Binding-site contacts:
Ligand atom N6 contacts residue GLY638 of chain 1.WA at 3.0 Å (h-bond).
Ligand atom O4' contacts residue HIS629 of chain 1.WA at 4.2 Å.
Ligand atom P contacts residue PRO630 of chain 1.WA at 4.5 Å.
Ligand atom O5' contacts residue PRO630 of chain 1.WA at 3.9 Å.
Ligand atom P contacts residue HIS627 of chain 1.WA at 4.0 Å.
Ligand atom C8 contacts residue PRO419 of chain 1.WA at 4.4 Å (hydrophobic).
Ligand atom N1 contacts residue VAL418 of chain 1.WA at 4.1 Å.
Ligand atom O4' contacts residue PRO630 of chain 1.WA at 3.4 Å.
Ligand atom C6 contacts residue SER631 of chain 1.WA at 4.3 Å.
Ligand atom C6 contacts residue PRO630 of chain 1.WA at 4.3 Å (hydrophobic).
Ligand atom N7 contacts residue HIS629 of chain 1.WA at 4.3 Å.
Ligand atom C4 contacts residue PRO630 of chain 1.WA at 3.6 Å (hydrophobic).
Ligand atom C8 contacts residue HIS629 of chain 1.WA at 3.6 Å.
Ligand atom N7 contacts residue SER631 of chain 1.WA at 3.3 Å.
Ligand atom O1P contacts residue PRO630 of chain 1.WA at 4.3 Å.
Ligand atom C6 contacts residue VAL418 of chain 1.WA at 4.0 Å (hydrophobic).
Ligand atom C8 contacts residue SER631 of chain 1.WA at 3.8 Å.
Ligand atom N7 contacts residue PRO419 of chain 1.WA at 4.0 Å.
Ligand atom N6 contacts residue PHE637 of chain 1.WA at 4.0 Å.
Ligand atom C5 contacts residue PRO419 of chain 1.WA at 4.0 Å (hydrophobic).
Ligand atom N9 contacts residue HIS629 of chain 1.WA at 4.3 Å.
Ligand atom C5 contacts residue SER631 of chain 1.WA at 3.9 Å.
Ligand atom O1P contacts residue LYS640 of chain 1.WA at 4.4 Å.
Ligand atom N6 contacts residue PRO419 of chain 1.WA at 4.5 Å.
Ligand atom C4 contacts residue PRO419 of chain 1.WA at 4.4 Å (hydrophobic).
Ligand atom N9 contacts residue PRO630 of chain 1.WA at 4.0 Å.
Ligand atom N6 contacts residue SER631 of chain 1.WA at 4.2 Å.
Ligand atom C2 contacts residue PRO630 of chain 1.WA at 3.5 Å (hydrophobic).
Ligand atom C5 contacts residue PRO630 of chain 1.WA at 4.1 Å (hydrophobic).
Ligand atom N3 contacts residue PRO630 of chain 1.WA at 3.3 Å.
Ligand atom N1 contacts residue PRO419 of chain 1.WA at 4.4 Å.
Ligand atom C4 contacts residue SER631 of chain 1.WA at 4.4 Å.
Ligand atom C1' contacts residue PRO630 of chain 1.WA at 4.0 Å (hydrophobic).
Ligand atom N1 contacts residue GLY638 of chain 1.WA at 3.5 Å (h-bond).
Ligand atom N6 contacts residue VAL418 of chain 1.WA at 3.5 Å.
Ligand atom C1' contacts residue HIS629 of chain 1.WA at 3.8 Å.
Ligand atom C6 contacts residue GLY638 of chain 1.WA at 3.9 Å.
Ligand atom C6 contacts residue PRO419 of chain 1.WA at 4.1 Å (hydrophobic).
Ligand atom C2' contacts residue HIS629 of chain 1.WA at 4.5 Å.
Ligand atom N1 contacts residue PRO630 of chain 1.WA at 4.0 Å.

Sequence of chain 1.WA:
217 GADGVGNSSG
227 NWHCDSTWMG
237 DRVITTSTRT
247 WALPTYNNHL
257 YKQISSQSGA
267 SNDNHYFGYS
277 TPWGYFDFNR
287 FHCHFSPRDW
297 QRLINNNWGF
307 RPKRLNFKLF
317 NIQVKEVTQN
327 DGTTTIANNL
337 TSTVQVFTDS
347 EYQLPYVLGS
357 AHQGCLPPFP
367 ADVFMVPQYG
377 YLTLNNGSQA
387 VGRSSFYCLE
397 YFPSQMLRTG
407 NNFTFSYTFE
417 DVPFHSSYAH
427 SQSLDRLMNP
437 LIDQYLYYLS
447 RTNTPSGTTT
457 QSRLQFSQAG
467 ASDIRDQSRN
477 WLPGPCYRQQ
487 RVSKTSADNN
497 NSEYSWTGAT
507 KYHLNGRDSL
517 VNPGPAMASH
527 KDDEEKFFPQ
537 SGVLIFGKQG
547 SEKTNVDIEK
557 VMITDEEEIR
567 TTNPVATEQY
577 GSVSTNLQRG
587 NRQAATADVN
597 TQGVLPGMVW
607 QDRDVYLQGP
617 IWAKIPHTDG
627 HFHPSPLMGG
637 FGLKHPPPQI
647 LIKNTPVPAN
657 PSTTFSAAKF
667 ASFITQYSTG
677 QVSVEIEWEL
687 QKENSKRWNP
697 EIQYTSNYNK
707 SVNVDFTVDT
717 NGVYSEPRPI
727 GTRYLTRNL

A protein and the small-molecule ligand that binds it are described below.
Small molecule (SMILES): Nc1ncnc2c1ncn2[C@H]1C[C@H](O)[C@@H](COP(=O)(O)O)O1